The small molecule below binds the protein below.
Small molecule (SMILES): O=[N+]([O-])c1ccc2[nH]ncc2c1

Binding-site contacts:
Ligand atom N2 contacts residue GLU307 of chain 1.A at 2.7 Å.
Ligand atom N1 contacts residue MET304 of chain 1.A at 3.4 Å (h-bond).
Ligand atom C7 contacts residue TRP302 of chain 1.A at 3.0 Å (hydrophobic).
Ligand atom N10 contacts residue HEM1 of chain 1.C at 4.0 Å.
Ligand atom C8 contacts residue TRP302 of chain 1.A at 3.6 Å (hydrophobic).
Ligand atom N1 contacts residue TYR303 of chain 1.A at 3.5 Å.
Ligand atom C6 contacts residue HEM1 of chain 1.C at 3.2 Å.
Ligand atom C6 contacts residue PRO280 of chain 1.A at 4.0 Å (hydrophobic).
Ligand atom N10 contacts residue PRO280 of chain 1.A at 3.9 Å.
Ligand atom O12 contacts residue PHE299 of chain 1.A at 3.8 Å.
Ligand atom N2 contacts residue MET304 of chain 1.A at 4.1 Å.
Ligand atom O12 contacts residue GLY301 of chain 1.A at 3.4 Å (h-bond).
Ligand atom N1 contacts residue HEM1 of chain 1.C at 3.8 Å.
Ligand atom C5 contacts residue HEM1 of chain 1.C at 4.0 Å.
Ligand atom O11 contacts residue VAL282 of chain 1.A at 3.0 Å.
Ligand atom C6 contacts residue GLY301 of chain 1.A at 3.9 Å.
Ligand atom C4 contacts residue PRO280 of chain 1.A at 4.0 Å (hydrophobic).
Ligand atom O12 contacts residue HEM1 of chain 1.C at 4.1 Å.
Ligand atom N2 contacts residue TYR303 of chain 1.A at 3.5 Å.
Ligand atom C8 contacts residue PRO280 of chain 1.A at 3.9 Å (hydrophobic).
Ligand atom C3 contacts residue GLU307 of chain 1.A at 3.2 Å.
Ligand atom O12 contacts residue VAL282 of chain 1.A at 4.2 Å.
Ligand atom C8 contacts residue TYR303 of chain 1.A at 4.2 Å (hydrophobic).
Ligand atom C9 contacts residue PRO280 of chain 1.A at 3.9 Å (hydrophobic).
Ligand atom C3 contacts residue HEM1 of chain 1.C at 3.8 Å.
Ligand atom C7 contacts residue HEM1 of chain 1.C at 3.2 Å.
Ligand atom N2 contacts residue HEM1 of chain 1.C at 3.8 Å.
Ligand atom N1 contacts residue TRP302 of chain 1.A at 3.8 Å.
Ligand atom O12 contacts residue ASN300 of chain 1.A at 3.4 Å.
Ligand atom C7 contacts residue PRO280 of chain 1.A at 3.8 Å (hydrophobic).
Ligand atom N1 contacts residue GLU307 of chain 1.A at 3.7 Å.
Ligand atom C9 contacts residue HEM1 of chain 1.C at 4.0 Å.
Ligand atom O11 contacts residue PHE299 of chain 1.A at 3.6 Å.
Ligand atom N10 contacts residue VAL282 of chain 1.A at 3.9 Å.
Ligand atom C5 contacts residue PRO280 of chain 1.A at 4.0 Å (hydrophobic).
Ligand atom C8 contacts residue HEM1 of chain 1.C at 3.6 Å.
Ligand atom C4 contacts residue HEM1 of chain 1.C at 4.1 Å.
Ligand atom O12 contacts residue PRO280 of chain 1.A at 3.3 Å (h-bond).
Ligand atom C6 contacts residue TRP302 of chain 1.A at 4.0 Å (hydrophobic).
Ligand atom O11 contacts residue HEM1 of chain 1.C at 3.6 Å (h-bond).

Sequence of chain 1.A:
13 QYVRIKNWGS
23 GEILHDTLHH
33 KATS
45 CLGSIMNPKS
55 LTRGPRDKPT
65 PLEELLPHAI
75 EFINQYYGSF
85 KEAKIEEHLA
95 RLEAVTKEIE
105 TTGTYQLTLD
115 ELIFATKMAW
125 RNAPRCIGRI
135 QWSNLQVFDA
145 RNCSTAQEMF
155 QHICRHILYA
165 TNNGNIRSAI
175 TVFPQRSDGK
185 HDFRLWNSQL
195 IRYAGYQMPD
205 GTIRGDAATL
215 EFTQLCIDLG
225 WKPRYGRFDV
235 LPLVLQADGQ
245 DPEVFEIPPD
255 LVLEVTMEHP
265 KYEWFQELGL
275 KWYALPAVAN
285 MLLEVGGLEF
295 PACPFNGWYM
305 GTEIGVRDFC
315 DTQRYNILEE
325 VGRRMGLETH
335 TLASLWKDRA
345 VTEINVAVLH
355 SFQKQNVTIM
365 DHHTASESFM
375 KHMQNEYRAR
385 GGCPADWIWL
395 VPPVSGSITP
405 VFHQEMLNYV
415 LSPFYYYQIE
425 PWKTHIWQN